Sequence of chain 1.C:
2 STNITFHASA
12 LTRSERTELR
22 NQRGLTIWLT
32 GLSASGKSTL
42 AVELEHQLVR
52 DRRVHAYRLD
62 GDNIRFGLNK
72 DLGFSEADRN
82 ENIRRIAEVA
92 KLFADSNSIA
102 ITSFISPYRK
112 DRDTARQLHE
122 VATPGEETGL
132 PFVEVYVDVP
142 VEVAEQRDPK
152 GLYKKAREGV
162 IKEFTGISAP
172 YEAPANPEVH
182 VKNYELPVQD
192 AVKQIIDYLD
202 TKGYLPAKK

This small molecule binds to this protein.
Small molecule (SMILES): Nc1ncnc2c1ncn2[C@@H]1O[C@H](CO[P](=O)(O)OS(=O)(=O)O)[C@@H](O)[C@H]1O

Binding-site contacts:
Ligand atom C3' contacts residue SER34 of chain 1.C at 3.3 Å.
Ligand atom C6 contacts residue PHE165 of chain 1.C at 3.5 Å (hydrophobic).
Ligand atom N7 contacts residue PHE75 of chain 1.C at 3.6 Å.
Ligand atom N6 contacts residue GLU164 of chain 1.C at 2.9 Å (salt-bridge).
Ligand atom N9 contacts residue PHE75 of chain 1.C at 3.7 Å.
Ligand atom N6 contacts residue ARG80 of chain 1.C at 3.4 Å (salt-bridge).
Ligand atom N1 contacts residue ARG80 of chain 1.C at 2.9 Å (salt-bridge).
Ligand atom C5 contacts residue PHE75 of chain 1.C at 3.6 Å (hydrophobic).
Ligand atom O3' contacts residue SER34 of chain 1.C at 2.7 Å (h-bond).
Ligand atom N1 contacts residue PHE165 of chain 1.C at 3.5 Å.
Ligand atom O2' contacts residue LEU153 of chain 1.C at 3.4 Å.
Ligand atom O5' contacts residue PHE75 of chain 1.C at 3.5 Å.
Ligand atom O2A contacts residue ASN83 of chain 1.C at 2.9 Å (h-bond).
Ligand atom N6 contacts residue PHE165 of chain 1.C at 3.7 Å.
Ligand atom C2' contacts residue LEU153 of chain 1.C at 3.7 Å (hydrophobic).
Ligand atom O3B contacts residue PRO108 of chain 1.C at 3.2 Å.
Ligand atom N3 contacts residue PHE165 of chain 1.C at 3.6 Å.
Ligand atom O1A contacts residue ILE106 of chain 1.C at 2.8 Å (h-bond).
Ligand atom N6 contacts residue LYS163 of chain 1.C at 3.3 Å (salt-bridge).
Ligand atom C4 contacts residue PHE75 of chain 1.C at 3.7 Å (hydrophobic).
Ligand atom O2A contacts residue ARG66 of chain 1.C at 2.7 Å (salt-bridge).
Ligand atom O2B contacts residue ARG66 of chain 1.C at 3.0 Å (salt-bridge).
Ligand atom C2 contacts residue ARG80 of chain 1.C at 3.6 Å.
Ligand atom N3 contacts residue ILE106 of chain 1.C at 3.7 Å.
Ligand atom O3B contacts residue ARG80 of chain 1.C at 2.8 Å (salt-bridge).
Ligand atom O2A contacts residue PHE105 of chain 1.C at 3.4 Å.
Ligand atom O1B contacts residue ILE84 of chain 1.C at 3.6 Å.
Ligand atom N1 contacts residue THR166 of chain 1.C at 3.5 Å (h-bond).
Ligand atom C8 contacts residue PHE75 of chain 1.C at 3.6 Å (hydrophobic).
Ligand atom C4 contacts residue PHE165 of chain 1.C at 3.6 Å (hydrophobic).
Ligand atom O1B contacts residue ILE106 of chain 1.C at 3.4 Å (h-bond).
Ligand atom O1A contacts residue PHE105 of chain 1.C at 3.2 Å.
Ligand atom O2B contacts residue ARG80 of chain 1.C at 3.6 Å.
Ligand atom C5' contacts residue ILE106 of chain 1.C at 3.5 Å (hydrophobic).
Ligand atom O1B contacts residue SER107 of chain 1.C at 2.9 Å (h-bond).
Ligand atom O4' contacts residue PHE75 of chain 1.C at 3.3 Å.
Ligand atom C2 contacts residue THR166 of chain 1.C at 3.6 Å.
Ligand atom N1 contacts residue GLU164 of chain 1.C at 3.7 Å.
Ligand atom O2B contacts residue ASN83 of chain 1.C at 2.9 Å (h-bond).
Ligand atom C6 contacts residue ARG80 of chain 1.C at 3.4 Å.